Binding-site contacts:
Ligand atom O7 contacts residue ASN12 of chain 51.F at 3.7 Å.
Ligand atom C5 contacts residue ASN12 of chain 51.F at 4.1 Å.
Ligand atom N2 contacts residue ASN12 of chain 51.F at 3.8 Å.
Ligand atom C1 contacts residue ASN12 of chain 51.F at 2.1 Å.
Ligand atom C7 contacts residue ASN12 of chain 51.F at 3.9 Å.
Ligand atom O5 contacts residue ASN12 of chain 51.F at 2.7 Å (h-bond).
Ligand atom C2 contacts residue ASN12 of chain 51.F at 3.2 Å.

The protein below binds the small molecule below.
Small molecule (SMILES): CC(=O)N[C@H]1[C@H](O[C@H]2[C@H](O)[C@@H](NC(C)=O)CO[C@@H]2CO)O[C@H](CO)[C@@H](O)[C@@H]1O

Sequence of chain 51.F:
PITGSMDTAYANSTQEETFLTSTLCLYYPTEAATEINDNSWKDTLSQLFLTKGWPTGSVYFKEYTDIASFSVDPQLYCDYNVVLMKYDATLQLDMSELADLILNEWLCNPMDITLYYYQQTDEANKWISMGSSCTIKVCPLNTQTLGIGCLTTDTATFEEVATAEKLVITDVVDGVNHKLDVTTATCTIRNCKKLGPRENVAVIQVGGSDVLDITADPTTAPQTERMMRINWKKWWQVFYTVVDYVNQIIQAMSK